The small molecule below binds the protein below.
Small molecule (SMILES): CC(=O)N[C@H]1[C@H](O[C@H]2[C@H](O)[C@@H](NC(C)=O)CO[C@@H]2CO)O[C@H](CO)[C@@H](O)[C@@H]1O

Sequence of chain 1.A:
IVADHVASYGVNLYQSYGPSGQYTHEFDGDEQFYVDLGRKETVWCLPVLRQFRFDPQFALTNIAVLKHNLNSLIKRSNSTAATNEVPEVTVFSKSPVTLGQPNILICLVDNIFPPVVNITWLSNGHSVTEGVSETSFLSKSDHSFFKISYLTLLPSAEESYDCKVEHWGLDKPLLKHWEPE

Binding-site contacts:
Ligand atom C8 contacts residue TRP170 of chain 1.A at 3.5 Å (hydrophobic).
Ligand atom O7 contacts residue TRP170 of chain 1.A at 4.0 Å.
Ligand atom C8 contacts residue HIS169 of chain 1.A at 4.0 Å.
Ligand atom N2 contacts residue GLU168 of chain 1.A at 3.9 Å.
Ligand atom C8 contacts residue GLU168 of chain 1.A at 4.0 Å.
Ligand atom C7 contacts residue TRP170 of chain 1.A at 4.0 Å (hydrophobic).
Ligand atom C3 contacts residue ASN120 of chain 1.A at 3.8 Å.
Ligand atom O7 contacts residue ASN120 of chain 1.A at 3.8 Å.
Ligand atom C7 contacts residue ASN120 of chain 1.A at 3.6 Å.
Ligand atom C4 contacts residue ASN120 of chain 1.A at 4.2 Å.
Ligand atom C5 contacts residue ASN120 of chain 1.A at 3.6 Å.
Ligand atom C2 contacts residue ASN120 of chain 1.A at 2.4 Å.
Ligand atom C1 contacts residue GLU168 of chain 1.A at 4.3 Å.
Ligand atom O7 contacts residue VAL118 of chain 1.A at 4.1 Å.
Ligand atom N2 contacts residue ASN120 of chain 1.A at 3.0 Å (h-bond).
Ligand atom C2 contacts residue GLU168 of chain 1.A at 3.9 Å.
Ligand atom C1 contacts residue ASN120 of chain 1.A at 1.4 Å.
Ligand atom O5 contacts residue ASN120 of chain 1.A at 2.3 Å (h-bond).